Sequence of chain 1.C:
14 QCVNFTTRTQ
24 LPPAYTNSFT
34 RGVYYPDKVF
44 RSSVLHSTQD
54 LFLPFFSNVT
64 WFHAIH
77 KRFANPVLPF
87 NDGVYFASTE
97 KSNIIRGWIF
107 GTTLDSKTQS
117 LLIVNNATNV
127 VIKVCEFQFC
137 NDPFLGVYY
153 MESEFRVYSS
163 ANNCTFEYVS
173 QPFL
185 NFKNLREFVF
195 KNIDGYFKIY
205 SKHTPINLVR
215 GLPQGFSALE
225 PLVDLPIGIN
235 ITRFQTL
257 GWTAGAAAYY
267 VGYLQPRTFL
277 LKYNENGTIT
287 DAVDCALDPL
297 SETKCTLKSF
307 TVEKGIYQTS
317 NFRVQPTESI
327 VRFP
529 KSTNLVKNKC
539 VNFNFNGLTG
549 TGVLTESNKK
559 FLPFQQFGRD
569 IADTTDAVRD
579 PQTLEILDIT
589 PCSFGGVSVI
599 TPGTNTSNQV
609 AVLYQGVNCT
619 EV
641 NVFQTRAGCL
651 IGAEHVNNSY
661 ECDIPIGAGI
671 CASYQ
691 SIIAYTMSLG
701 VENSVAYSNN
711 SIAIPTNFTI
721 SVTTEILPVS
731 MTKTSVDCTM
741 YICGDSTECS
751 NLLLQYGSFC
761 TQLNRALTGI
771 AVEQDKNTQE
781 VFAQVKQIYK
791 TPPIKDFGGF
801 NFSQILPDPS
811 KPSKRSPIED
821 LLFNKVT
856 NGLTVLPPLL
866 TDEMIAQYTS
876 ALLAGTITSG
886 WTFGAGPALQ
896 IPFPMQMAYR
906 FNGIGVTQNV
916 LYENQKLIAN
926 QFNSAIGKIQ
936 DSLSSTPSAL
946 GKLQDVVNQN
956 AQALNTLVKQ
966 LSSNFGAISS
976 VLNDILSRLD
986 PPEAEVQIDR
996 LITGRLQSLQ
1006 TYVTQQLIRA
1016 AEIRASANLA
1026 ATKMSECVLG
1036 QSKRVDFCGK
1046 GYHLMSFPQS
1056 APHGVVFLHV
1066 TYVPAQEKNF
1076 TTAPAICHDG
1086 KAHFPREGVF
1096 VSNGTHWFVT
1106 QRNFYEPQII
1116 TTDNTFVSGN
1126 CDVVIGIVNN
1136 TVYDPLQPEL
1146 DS

The small molecule below binds the protein below.
Small molecule (SMILES): CC(=O)N[C@@H]1[C@@H](O)[C@H](O)[C@@H](CO)O[C@H]1O

Binding-site contacts:
Ligand atom C6 contacts residue TYR28 of chain 1.C at 3.8 Å (hydrophobic).
Ligand atom C1 contacts residue TYR28 of chain 1.C at 3.6 Å (hydrophobic).
Ligand atom O5 contacts residue ASN61 of chain 1.C at 2.3 Å (h-bond).
Ligand atom O6 contacts residue TYR28 of chain 1.C at 3.2 Å.
Ligand atom C8 contacts residue ASN61 of chain 1.C at 3.7 Å.
Ligand atom C3 contacts residue ASN61 of chain 1.C at 3.8 Å.
Ligand atom C5 contacts residue ASN61 of chain 1.C at 3.6 Å.
Ligand atom C2 contacts residue ASN61 of chain 1.C at 2.5 Å.
Ligand atom C4 contacts residue ASN61 of chain 1.C at 4.2 Å.
Ligand atom N2 contacts residue ASN61 of chain 1.C at 2.9 Å (h-bond).
Ligand atom O5 contacts residue TYR28 of chain 1.C at 3.8 Å.
Ligand atom O7 contacts residue ASN61 of chain 1.C at 3.5 Å (h-bond).
Ligand atom C5 contacts residue TYR28 of chain 1.C at 3.6 Å (hydrophobic).
Ligand atom C7 contacts residue ASN61 of chain 1.C at 3.3 Å.
Ligand atom C1 contacts residue ASN61 of chain 1.C at 1.4 Å.